The small molecule below binds the protein below.
Small molecule (SMILES): Nc1ccn([C@H]2C[C@H](O[P](=O)(O)OC[C@H]3O[C@@H](n4cnc5c(N)ncnc54)C[C@@H]3O[P](=O)(O)OC[C@H]3O[C@@H](n4cnc5c(N)ncnc54)C[C@@H]3O[P](=O)(O)OC[C@H]3O[C@@H](n4cnc5c(N)ncnc54)C[C@@H]3O)[C@@H](COP(=O)=O)O2)c(=O)n1

Sequence of chain 43.A:
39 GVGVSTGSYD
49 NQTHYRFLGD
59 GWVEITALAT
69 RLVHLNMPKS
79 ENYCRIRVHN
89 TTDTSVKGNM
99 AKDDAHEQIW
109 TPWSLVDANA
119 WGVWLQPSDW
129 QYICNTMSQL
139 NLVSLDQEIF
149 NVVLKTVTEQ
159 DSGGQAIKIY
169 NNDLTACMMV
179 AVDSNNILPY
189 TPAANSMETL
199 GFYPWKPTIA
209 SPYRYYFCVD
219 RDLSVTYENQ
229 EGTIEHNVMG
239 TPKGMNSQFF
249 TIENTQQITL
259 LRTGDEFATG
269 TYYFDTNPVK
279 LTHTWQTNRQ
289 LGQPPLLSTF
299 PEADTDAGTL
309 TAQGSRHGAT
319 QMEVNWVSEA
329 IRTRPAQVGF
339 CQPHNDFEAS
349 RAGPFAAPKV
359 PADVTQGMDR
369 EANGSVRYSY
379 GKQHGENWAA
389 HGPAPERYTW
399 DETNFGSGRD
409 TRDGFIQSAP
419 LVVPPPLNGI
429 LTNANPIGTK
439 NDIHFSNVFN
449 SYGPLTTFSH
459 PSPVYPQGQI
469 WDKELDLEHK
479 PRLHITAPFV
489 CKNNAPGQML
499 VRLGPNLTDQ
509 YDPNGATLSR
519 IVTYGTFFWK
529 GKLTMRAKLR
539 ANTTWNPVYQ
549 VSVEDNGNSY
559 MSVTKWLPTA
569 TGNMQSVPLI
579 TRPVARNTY

Binding-site contacts:
Ligand atom P contacts residue PRO276 of chain 43.A at 3.8 Å.
Ligand atom OP1 contacts residue GLN137 of chain 43.A at 4.4 Å.
Ligand atom N6 contacts residue TRP60 of chain 43.A at 3.0 Å.
Ligand atom OP2 contacts residue ARG534 of chain 43.A at 3.6 Å.
Ligand atom C2' contacts residue GLN137 of chain 43.A at 2.9 Å.
Ligand atom OP2 contacts residue GLN137 of chain 43.A at 3.8 Å.
Ligand atom P contacts residue GLN137 of chain 43.A at 3.5 Å.
Ligand atom O5' contacts residue PRO276 of chain 43.A at 2.8 Å.
Ligand atom C4' contacts residue PRO276 of chain 43.A at 3.7 Å (hydrophobic).
Ligand atom C4 contacts residue TRP60 of chain 43.A at 3.5 Å (hydrophobic).
Ligand atom C3' contacts residue PRO276 of chain 43.A at 3.2 Å (hydrophobic).
Ligand atom P contacts residue ASN139 of chain 43.A at 3.7 Å.
Ligand atom O3' contacts residue PRO276 of chain 43.A at 3.4 Å.
Ligand atom C1' contacts residue GLN137 of chain 43.A at 4.0 Å.
Ligand atom OP1 contacts residue ASN275 of chain 43.A at 4.5 Å.
Ligand atom C6 contacts residue TRP60 of chain 43.A at 3.4 Å (hydrophobic).
Ligand atom OP1 contacts residue ASN139 of chain 43.A at 3.1 Å (h-bond).
Ligand atom OP1 contacts residue PRO276 of chain 43.A at 3.1 Å.
Ligand atom C5' contacts residue PRO276 of chain 43.A at 3.7 Å (hydrophobic).
Ligand atom OP2 contacts residue PRO276 of chain 43.A at 3.9 Å.
Ligand atom N9 contacts residue TRP60 of chain 43.A at 3.8 Å.
Ligand atom N3 contacts residue TRP60 of chain 43.A at 3.0 Å.
Ligand atom C8 contacts residue TRP60 of chain 43.A at 4.4 Å (hydrophobic).
Ligand atom C2' contacts residue TRP60 of chain 43.A at 4.1 Å (hydrophobic).
Ligand atom N6 contacts residue GLY57 of chain 43.A at 3.7 Å.
Ligand atom OP2 contacts residue ASN139 of chain 43.A at 3.3 Å (h-bond).
Ligand atom C3' contacts residue GLN137 of chain 43.A at 2.6 Å.
Ligand atom N6 contacts residue ASP58 of chain 43.A at 4.3 Å.
Ligand atom O3' contacts residue GLN137 of chain 43.A at 2.0 Å (h-bond).
Ligand atom C2 contacts residue TRP60 of chain 43.A at 3.4 Å (hydrophobic).
Ligand atom C4' contacts residue GLN137 of chain 43.A at 4.1 Å.
Ligand atom O4' contacts residue TRP60 of chain 43.A at 4.2 Å.
Ligand atom N7 contacts residue TRP60 of chain 43.A at 3.9 Å.
Ligand atom C5 contacts residue TRP60 of chain 43.A at 3.8 Å (hydrophobic).
Ligand atom C1' contacts residue TRP60 of chain 43.A at 3.5 Å (hydrophobic).
Ligand atom O3' contacts residue TRP60 of chain 43.A at 4.4 Å.
Ligand atom O5' contacts residue TRP60 of chain 43.A at 3.8 Å.
Ligand atom N1 contacts residue TRP60 of chain 43.A at 3.5 Å.
Ligand atom O5' contacts residue GLN137 of chain 43.A at 4.3 Å.
Ligand atom OP2 contacts residue TRP60 of chain 43.A at 4.4 Å.